Sequence of chain 1.B:
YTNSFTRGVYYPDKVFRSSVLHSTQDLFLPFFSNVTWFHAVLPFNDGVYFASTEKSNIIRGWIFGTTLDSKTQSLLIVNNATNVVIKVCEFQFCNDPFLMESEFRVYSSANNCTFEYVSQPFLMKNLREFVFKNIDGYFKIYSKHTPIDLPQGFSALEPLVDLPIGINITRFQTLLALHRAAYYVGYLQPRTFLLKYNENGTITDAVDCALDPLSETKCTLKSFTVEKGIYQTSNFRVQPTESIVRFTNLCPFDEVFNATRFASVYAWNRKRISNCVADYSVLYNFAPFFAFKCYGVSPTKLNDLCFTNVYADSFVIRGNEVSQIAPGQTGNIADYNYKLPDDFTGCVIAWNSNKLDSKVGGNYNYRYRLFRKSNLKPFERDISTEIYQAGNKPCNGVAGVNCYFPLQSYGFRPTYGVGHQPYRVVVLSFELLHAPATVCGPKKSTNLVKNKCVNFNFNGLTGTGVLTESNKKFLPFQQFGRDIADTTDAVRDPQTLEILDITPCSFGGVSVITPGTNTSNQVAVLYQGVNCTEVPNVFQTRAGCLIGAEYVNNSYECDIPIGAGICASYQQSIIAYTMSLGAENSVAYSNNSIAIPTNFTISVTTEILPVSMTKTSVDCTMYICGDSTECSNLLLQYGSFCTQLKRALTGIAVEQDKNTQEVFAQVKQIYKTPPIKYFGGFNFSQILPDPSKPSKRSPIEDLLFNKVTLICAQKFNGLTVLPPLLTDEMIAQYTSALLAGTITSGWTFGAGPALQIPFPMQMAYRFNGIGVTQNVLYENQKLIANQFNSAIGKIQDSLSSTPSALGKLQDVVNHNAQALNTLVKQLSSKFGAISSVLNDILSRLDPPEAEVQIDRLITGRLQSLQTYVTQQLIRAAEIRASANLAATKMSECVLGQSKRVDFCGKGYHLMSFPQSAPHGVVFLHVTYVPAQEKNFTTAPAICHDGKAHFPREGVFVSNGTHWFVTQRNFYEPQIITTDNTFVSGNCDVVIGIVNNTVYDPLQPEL

The small molecule below binds the protein below.
Small molecule (SMILES): CC(=O)N[C@H]1[C@H](O[C@H]2[C@H](O)[C@@H](NC(C)=O)CO[C@@H]2CO)O[C@H](CO)[C@@H](O)[C@@H]1O

Binding-site contacts:
Ligand atom O7 contacts residue ASN1116 of chain 1.B at 2.8 Å (h-bond).
Ligand atom C7 contacts residue ASN1116 of chain 1.B at 3.1 Å.
Ligand atom O5 contacts residue ASN1116 of chain 1.B at 4.3 Å.
Ligand atom C1 contacts residue ASN1116 of chain 1.B at 3.4 Å.
Ligand atom C8 contacts residue ASN1116 of chain 1.B at 4.2 Å.
Ligand atom N2 contacts residue ASN1116 of chain 1.B at 3.3 Å (h-bond).
Ligand atom C2 contacts residue ASN1116 of chain 1.B at 3.1 Å.